The protein below binds the small molecule below.
Small molecule (SMILES): CC(=O)N[C@@H]1[C@@H](O)[C@H](O)[C@@H](CO)O[C@H]1O

Sequence of chain 1.E:
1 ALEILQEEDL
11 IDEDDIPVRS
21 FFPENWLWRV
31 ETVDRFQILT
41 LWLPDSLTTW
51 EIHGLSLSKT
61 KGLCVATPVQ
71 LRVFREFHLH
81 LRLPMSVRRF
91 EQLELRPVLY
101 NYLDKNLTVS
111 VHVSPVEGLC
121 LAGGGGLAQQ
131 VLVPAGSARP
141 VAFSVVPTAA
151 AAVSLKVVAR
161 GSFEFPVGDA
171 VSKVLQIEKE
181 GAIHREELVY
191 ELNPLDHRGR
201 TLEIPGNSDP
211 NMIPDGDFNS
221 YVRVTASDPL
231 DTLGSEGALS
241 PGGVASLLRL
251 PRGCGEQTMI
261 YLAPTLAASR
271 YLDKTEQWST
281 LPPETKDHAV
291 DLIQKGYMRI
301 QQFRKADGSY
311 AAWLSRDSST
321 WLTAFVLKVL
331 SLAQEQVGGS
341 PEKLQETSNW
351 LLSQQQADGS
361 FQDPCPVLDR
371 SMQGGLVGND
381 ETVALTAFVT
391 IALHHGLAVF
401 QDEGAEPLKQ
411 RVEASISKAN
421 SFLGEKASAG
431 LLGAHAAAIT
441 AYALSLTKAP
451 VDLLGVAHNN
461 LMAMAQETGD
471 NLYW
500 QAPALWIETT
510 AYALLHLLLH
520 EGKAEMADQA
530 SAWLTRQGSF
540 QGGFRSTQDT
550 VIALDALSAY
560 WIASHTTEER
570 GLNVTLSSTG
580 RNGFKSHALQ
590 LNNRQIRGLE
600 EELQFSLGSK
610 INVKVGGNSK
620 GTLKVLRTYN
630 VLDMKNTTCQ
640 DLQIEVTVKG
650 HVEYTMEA

Binding-site contacts:
Ligand atom O5 contacts residue ASN106 of chain 1.E at 2.3 Å (h-bond).
Ligand atom O5 contacts residue PRO134 of chain 1.E at 4.4 Å.
Ligand atom C1 contacts residue ASN106 of chain 1.E at 1.4 Å.
Ligand atom N2 contacts residue ASN106 of chain 1.E at 2.9 Å (h-bond).
Ligand atom C7 contacts residue ASN106 of chain 1.E at 3.9 Å.
Ligand atom C5 contacts residue ASN106 of chain 1.E at 3.6 Å.
Ligand atom C3 contacts residue ASN106 of chain 1.E at 3.8 Å.
Ligand atom C4 contacts residue ASN106 of chain 1.E at 4.2 Å.
Ligand atom C2 contacts residue ASN106 of chain 1.E at 2.4 Å.